A protein and the small-molecule ligand that binds it are described below.
Small molecule (SMILES): CC(C)C[C@H](NC(=O)[C@@H]1CCCN1C(=O)[C@@H]1CCCN1)C(=O)N[C@@H](CO)C(=O)N[C@@H](CCC(N)=O)C(=O)N[C@@H](CCC(=O)O)C(=O)N[C@H](C=O)[C@@H](C)O

Sequence of chain 1.B:
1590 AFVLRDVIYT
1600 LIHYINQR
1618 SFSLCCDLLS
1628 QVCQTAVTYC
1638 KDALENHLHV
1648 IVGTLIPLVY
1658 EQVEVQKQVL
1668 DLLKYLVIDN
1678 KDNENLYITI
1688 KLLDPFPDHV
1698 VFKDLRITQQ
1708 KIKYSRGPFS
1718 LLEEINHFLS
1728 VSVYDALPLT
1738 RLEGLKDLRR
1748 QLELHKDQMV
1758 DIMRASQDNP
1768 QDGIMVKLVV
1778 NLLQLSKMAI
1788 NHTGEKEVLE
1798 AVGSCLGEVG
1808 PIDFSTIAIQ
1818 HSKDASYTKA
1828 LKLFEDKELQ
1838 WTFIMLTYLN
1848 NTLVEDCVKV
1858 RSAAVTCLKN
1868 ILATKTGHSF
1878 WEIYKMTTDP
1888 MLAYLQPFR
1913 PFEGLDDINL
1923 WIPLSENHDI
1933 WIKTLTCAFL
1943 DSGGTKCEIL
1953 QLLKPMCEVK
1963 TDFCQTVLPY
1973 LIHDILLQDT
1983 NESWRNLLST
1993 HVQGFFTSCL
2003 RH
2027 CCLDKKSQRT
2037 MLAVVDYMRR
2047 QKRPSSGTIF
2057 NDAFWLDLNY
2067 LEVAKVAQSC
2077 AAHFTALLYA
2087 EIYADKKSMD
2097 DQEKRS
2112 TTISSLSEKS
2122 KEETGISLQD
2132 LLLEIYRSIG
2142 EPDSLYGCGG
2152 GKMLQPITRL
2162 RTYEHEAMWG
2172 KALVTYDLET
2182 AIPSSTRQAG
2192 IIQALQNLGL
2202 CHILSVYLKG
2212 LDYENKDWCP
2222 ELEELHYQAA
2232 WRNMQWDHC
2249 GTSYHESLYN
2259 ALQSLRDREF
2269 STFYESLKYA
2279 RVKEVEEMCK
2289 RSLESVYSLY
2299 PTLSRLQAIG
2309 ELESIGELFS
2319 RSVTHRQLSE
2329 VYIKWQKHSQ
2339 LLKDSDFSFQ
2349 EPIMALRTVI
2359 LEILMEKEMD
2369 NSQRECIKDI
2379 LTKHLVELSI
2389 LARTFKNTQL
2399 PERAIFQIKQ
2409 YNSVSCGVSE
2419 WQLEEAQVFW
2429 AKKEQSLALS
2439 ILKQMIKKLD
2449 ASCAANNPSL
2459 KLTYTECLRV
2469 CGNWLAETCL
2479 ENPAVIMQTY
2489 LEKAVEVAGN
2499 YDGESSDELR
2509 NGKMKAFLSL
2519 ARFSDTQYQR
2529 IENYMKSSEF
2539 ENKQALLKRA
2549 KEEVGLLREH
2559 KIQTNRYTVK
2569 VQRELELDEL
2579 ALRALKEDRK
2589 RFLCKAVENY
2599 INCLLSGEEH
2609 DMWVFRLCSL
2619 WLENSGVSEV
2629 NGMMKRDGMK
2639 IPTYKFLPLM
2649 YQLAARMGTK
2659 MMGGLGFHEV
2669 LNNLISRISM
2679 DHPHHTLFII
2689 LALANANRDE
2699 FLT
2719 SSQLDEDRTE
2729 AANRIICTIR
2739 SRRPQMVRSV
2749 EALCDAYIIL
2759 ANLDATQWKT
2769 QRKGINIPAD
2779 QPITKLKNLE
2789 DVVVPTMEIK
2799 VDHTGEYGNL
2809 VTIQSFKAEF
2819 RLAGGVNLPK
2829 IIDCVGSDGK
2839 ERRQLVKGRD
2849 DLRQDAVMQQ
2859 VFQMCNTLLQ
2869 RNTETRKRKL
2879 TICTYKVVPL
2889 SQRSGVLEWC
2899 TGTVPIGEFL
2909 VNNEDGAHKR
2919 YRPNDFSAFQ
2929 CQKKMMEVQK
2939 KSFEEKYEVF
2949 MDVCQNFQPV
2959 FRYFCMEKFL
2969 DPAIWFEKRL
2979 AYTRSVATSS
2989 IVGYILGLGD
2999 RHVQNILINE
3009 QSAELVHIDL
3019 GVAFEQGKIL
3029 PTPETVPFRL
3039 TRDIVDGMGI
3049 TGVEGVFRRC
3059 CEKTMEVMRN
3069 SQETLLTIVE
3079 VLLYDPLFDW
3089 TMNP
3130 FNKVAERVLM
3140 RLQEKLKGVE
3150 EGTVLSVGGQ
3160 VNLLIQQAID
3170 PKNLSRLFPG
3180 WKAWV

Binding-site contacts:
Ligand atom CB contacts residue GLY3179 of chain 1.D at 4.2 Å.
Ligand atom C contacts residue GLY3179 of chain 1.D at 3.9 Å.
Ligand atom CA contacts residue GLY3179 of chain 1.D at 4.0 Å.
Ligand atom CD contacts residue PHE3177 of chain 1.D at 3.9 Å (hydrophobic).
Ligand atom CD2 contacts residue GLN3002 of chain 1.D at 4.2 Å.
Ligand atom O contacts residue HIS3000 of chain 1.D at 3.3 Å.
Ligand atom CB contacts residue HIS3000 of chain 1.D at 3.6 Å.
Ligand atom NE2 contacts residue THR3030 of chain 1.D at 3.1 Å (h-bond).
Ligand atom CA contacts residue PHE3177 of chain 1.D at 4.4 Å (hydrophobic).
Ligand atom NE2 contacts residue GLU3032 of chain 1.D at 3.8 Å.
Ligand atom CG2 contacts residue ARG2564 of chain 1.B at 3.4 Å.
Ligand atom OG contacts residue ANP1 of chain 1.H at 2.9 Å (h-bond).
Ligand atom OE2 contacts residue VAL2824 of chain 1.D at 4.2 Å.
Ligand atom CG contacts residue GLY3179 of chain 1.D at 4.4 Å.
Ligand atom CB contacts residue ANP1 of chain 1.H at 3.8 Å.
Ligand atom C contacts residue HIS3000 of chain 1.D at 3.9 Å.
Ligand atom CA contacts residue HIS3000 of chain 1.D at 4.1 Å.
Ligand atom O contacts residue GLY3179 of chain 1.D at 3.0 Å (h-bond).
Ligand atom CD contacts residue LEU3028 of chain 1.D at 3.8 Å (hydrophobic).
Ligand atom OE1 contacts residue LEU3028 of chain 1.D at 3.4 Å.
Ligand atom N contacts residue HIS3000 of chain 1.D at 4.2 Å.
Ligand atom NE2 contacts residue LEU3028 of chain 1.D at 3.5 Å.
Ligand atom OE1 contacts residue THR3030 of chain 1.D at 3.1 Å (h-bond).
Ligand atom CB contacts residue HIS3000 of chain 1.D at 3.8 Å.
Ligand atom C contacts residue PRO3029 of chain 1.D at 4.3 Å (hydrophobic).
Ligand atom CD1 contacts residue VAL3001 of chain 1.D at 4.0 Å (hydrophobic).
Ligand atom C contacts residue PHE3177 of chain 1.D at 4.2 Å (hydrophobic).
Ligand atom CG contacts residue GLN3002 of chain 1.D at 3.7 Å.
Ligand atom OE1 contacts residue PRO3029 of chain 1.D at 3.5 Å.
Ligand atom NE2 contacts residue PHE3177 of chain 1.D at 3.8 Å.
Ligand atom N contacts residue PHE3177 of chain 1.D at 4.1 Å.
Ligand atom CD1 contacts residue GLY3179 of chain 1.D at 3.3 Å.
Ligand atom CB contacts residue ASP2998 of chain 1.D at 4.1 Å.
Ligand atom CG contacts residue PHE3177 of chain 1.D at 3.6 Å (hydrophobic).
Ligand atom O contacts residue TRP3180 of chain 1.D at 4.2 Å.
Ligand atom CB contacts residue ARG2564 of chain 1.B at 4.4 Å.
Ligand atom CD contacts residue THR3030 of chain 1.D at 3.8 Å.
Ligand atom OE1 contacts residue PHE3177 of chain 1.D at 4.4 Å.
Ligand atom CB contacts residue GLN3002 of chain 1.D at 4.3 Å.
Ligand atom CD1 contacts residue LYS3181 of chain 1.D at 4.0 Å.

Sequence of chain 1.D:
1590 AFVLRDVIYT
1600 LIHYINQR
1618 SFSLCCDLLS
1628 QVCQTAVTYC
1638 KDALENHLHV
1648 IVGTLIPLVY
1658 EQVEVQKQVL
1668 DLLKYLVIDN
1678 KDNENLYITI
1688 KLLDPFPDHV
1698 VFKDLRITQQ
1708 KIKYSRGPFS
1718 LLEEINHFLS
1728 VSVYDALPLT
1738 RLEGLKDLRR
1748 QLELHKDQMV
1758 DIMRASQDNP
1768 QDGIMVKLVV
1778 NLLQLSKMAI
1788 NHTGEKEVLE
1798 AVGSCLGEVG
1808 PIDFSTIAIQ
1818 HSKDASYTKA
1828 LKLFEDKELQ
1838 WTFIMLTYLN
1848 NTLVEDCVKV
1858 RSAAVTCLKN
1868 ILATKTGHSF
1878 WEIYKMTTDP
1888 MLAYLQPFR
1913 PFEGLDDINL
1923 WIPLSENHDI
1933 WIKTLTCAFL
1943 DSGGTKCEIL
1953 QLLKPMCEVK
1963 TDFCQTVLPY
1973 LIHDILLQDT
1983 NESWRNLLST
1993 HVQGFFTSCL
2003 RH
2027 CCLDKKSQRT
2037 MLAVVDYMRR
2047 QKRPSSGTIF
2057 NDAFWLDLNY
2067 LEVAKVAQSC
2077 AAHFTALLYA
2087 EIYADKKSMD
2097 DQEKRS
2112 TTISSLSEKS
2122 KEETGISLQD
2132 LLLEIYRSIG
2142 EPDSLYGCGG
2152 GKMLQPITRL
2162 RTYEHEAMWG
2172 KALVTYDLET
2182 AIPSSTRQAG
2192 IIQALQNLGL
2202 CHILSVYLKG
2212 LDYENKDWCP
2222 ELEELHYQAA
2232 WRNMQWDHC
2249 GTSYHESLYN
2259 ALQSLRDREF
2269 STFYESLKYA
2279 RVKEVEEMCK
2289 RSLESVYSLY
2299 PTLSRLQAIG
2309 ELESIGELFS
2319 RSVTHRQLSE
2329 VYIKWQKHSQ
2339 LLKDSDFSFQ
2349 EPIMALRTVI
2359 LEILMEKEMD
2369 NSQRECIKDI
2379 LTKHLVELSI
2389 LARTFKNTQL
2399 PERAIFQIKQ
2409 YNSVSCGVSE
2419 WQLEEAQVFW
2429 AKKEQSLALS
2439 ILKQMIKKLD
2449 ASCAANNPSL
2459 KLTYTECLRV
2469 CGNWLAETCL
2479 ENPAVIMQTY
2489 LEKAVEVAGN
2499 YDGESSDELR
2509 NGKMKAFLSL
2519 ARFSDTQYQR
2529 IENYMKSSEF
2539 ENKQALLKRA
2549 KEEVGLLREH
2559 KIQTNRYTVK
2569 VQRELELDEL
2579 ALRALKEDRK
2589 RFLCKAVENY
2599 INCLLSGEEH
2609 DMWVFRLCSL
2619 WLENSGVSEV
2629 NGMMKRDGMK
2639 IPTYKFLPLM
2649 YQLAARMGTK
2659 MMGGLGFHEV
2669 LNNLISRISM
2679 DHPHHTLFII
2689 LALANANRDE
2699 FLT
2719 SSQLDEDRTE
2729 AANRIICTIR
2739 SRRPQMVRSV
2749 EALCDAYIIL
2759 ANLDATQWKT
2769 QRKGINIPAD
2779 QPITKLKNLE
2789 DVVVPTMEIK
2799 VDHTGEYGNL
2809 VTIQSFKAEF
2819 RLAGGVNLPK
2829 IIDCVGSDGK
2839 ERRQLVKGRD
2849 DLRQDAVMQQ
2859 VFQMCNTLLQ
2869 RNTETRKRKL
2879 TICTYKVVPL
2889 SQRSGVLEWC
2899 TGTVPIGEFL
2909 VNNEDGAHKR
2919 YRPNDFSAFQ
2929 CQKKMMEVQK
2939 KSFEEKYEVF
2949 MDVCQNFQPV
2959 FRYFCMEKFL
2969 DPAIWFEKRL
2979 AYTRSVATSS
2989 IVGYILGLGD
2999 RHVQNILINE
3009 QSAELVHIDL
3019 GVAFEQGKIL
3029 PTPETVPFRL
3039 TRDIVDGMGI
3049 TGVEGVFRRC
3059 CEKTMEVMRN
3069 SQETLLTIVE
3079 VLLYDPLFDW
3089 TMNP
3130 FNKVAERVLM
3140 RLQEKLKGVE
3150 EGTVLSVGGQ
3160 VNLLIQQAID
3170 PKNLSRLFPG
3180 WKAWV